Sequence of chain 1.B:
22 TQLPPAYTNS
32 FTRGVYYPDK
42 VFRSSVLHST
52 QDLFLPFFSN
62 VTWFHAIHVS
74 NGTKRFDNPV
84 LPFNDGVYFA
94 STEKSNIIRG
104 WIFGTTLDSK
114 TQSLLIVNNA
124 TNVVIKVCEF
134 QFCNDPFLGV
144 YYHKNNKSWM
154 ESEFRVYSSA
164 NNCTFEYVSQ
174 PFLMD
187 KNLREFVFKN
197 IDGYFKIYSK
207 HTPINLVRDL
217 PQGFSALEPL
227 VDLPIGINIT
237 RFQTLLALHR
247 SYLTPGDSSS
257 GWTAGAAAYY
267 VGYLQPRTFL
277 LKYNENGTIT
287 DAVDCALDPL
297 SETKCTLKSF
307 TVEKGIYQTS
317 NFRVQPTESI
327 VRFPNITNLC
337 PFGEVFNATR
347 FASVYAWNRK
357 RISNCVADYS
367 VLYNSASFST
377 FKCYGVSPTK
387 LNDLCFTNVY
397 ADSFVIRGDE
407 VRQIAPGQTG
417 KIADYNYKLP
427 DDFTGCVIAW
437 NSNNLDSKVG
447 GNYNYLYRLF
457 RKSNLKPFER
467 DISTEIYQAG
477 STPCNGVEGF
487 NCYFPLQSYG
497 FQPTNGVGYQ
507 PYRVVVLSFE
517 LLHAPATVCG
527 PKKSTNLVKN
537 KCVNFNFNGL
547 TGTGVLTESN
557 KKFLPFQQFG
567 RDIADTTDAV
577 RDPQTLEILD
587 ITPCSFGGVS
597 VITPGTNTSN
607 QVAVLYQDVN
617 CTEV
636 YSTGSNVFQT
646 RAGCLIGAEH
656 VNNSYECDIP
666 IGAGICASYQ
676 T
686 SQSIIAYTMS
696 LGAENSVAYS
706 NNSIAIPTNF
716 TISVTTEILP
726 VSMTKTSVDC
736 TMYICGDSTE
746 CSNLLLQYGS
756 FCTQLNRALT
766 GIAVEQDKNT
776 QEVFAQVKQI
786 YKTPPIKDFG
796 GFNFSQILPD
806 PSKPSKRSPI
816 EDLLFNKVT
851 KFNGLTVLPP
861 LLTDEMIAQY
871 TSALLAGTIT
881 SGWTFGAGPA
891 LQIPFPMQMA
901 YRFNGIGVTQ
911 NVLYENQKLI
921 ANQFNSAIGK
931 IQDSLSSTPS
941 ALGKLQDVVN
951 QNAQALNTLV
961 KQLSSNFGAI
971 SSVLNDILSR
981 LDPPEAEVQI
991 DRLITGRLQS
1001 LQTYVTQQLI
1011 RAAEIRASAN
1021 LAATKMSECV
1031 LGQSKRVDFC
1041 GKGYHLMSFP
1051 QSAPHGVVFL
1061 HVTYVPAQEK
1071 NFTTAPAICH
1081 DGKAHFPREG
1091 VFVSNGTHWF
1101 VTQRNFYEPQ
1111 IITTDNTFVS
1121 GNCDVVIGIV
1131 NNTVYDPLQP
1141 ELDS

Binding-site contacts:
Ligand atom C2 contacts residue PHE342 of chain 1.B at 4.4 Å (hydrophobic).
Ligand atom O7 contacts residue ASN343 of chain 1.B at 4.2 Å.
Ligand atom C7 contacts residue ASN343 of chain 1.B at 3.9 Å.
Ligand atom O3 contacts residue SER371 of chain 1.B at 4.2 Å.
Ligand atom C4 contacts residue ASN343 of chain 1.B at 4.2 Å.
Ligand atom C1 contacts residue ASN343 of chain 1.B at 1.4 Å.
Ligand atom O5 contacts residue PHE342 of chain 1.B at 3.9 Å.
Ligand atom C5 contacts residue ASN343 of chain 1.B at 3.7 Å.
Ligand atom O5 contacts residue ASN343 of chain 1.B at 2.4 Å (h-bond).
Ligand atom C4 contacts residue PHE342 of chain 1.B at 3.9 Å (hydrophobic).
Ligand atom C1 contacts residue GLY339 of chain 1.B at 3.3 Å.
Ligand atom C3 contacts residue ASN343 of chain 1.B at 3.8 Å.
Ligand atom C6 contacts residue PHE342 of chain 1.B at 3.6 Å (hydrophobic).
Ligand atom O4 contacts residue SER371 of chain 1.B at 3.6 Å.
Ligand atom O6 contacts residue PHE338 of chain 1.B at 2.7 Å (h-bond).
Ligand atom C2 contacts residue ASN343 of chain 1.B at 2.5 Å.
Ligand atom C6 contacts residue PHE338 of chain 1.B at 3.4 Å (hydrophobic).
Ligand atom O6 contacts residue LEU368 of chain 1.B at 4.1 Å.
Ligand atom C6 contacts residue GLY339 of chain 1.B at 4.0 Å.
Ligand atom O5 contacts residue PHE338 of chain 1.B at 4.3 Å.
Ligand atom O5 contacts residue GLY339 of chain 1.B at 2.7 Å (h-bond).
Ligand atom C6 contacts residue LEU368 of chain 1.B at 4.2 Å (hydrophobic).
Ligand atom C5 contacts residue PHE342 of chain 1.B at 4.0 Å (hydrophobic).
Ligand atom O4 contacts residue PHE374 of chain 1.B at 4.4 Å.
Ligand atom C5 contacts residue GLY339 of chain 1.B at 3.9 Å.
Ligand atom C5 contacts residue PHE338 of chain 1.B at 4.5 Å (hydrophobic).
Ligand atom O6 contacts residue GLY339 of chain 1.B at 3.3 Å.
Ligand atom N2 contacts residue ASN343 of chain 1.B at 2.9 Å (h-bond).

A small-molecule ligand and the protein it binds are described below.
Small molecule (SMILES): CC(=O)N[C@@H]1[C@@H](O)[C@H](O)[C@@H](CO)O[C@H]1O